Sequence of chain 1.C:
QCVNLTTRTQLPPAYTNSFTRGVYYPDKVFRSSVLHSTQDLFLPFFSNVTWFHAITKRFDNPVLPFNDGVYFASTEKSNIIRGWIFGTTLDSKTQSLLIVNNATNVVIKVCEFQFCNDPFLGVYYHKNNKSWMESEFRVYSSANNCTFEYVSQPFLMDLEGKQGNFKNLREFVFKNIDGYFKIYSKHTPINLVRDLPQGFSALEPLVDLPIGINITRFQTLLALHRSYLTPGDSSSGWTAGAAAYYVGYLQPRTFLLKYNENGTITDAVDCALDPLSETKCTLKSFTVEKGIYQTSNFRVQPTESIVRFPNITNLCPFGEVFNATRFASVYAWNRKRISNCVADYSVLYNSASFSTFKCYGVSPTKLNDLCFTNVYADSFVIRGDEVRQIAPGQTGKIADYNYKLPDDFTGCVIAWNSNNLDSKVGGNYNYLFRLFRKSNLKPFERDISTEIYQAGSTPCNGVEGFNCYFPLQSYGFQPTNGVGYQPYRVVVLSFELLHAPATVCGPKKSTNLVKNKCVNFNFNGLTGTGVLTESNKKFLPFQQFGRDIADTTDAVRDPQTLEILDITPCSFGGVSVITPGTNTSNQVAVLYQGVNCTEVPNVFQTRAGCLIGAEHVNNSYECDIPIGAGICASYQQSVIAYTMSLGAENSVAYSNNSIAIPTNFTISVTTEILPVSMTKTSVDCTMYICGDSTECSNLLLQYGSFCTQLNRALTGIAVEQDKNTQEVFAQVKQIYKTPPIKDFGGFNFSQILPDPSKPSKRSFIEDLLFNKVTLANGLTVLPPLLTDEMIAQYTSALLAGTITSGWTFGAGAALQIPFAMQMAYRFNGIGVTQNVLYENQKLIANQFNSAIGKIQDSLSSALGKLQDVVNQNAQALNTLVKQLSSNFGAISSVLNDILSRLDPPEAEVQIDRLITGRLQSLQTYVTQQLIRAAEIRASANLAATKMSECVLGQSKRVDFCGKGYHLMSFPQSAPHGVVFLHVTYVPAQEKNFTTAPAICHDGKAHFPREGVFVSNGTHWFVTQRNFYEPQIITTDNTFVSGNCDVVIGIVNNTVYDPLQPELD

This small molecule binds to this protein.
Small molecule (SMILES): CC(=O)N[C@@H]1[C@@H](O)[C@H](O)[C@@H](CO)O[C@H]1O

Binding-site contacts:
Ligand atom O5 contacts residue ASN1163 of chain 1.C at 2.4 Å (h-bond).
Ligand atom C4 contacts residue ASN1163 of chain 1.C at 4.2 Å.
Ligand atom C3 contacts residue ASN1163 of chain 1.C at 3.8 Å.
Ligand atom C7 contacts residue ASN1163 of chain 1.C at 3.7 Å.
Ligand atom N2 contacts residue ASN1163 of chain 1.C at 2.9 Å (h-bond).
Ligand atom C1 contacts residue ASN1163 of chain 1.C at 1.4 Å.
Ligand atom C5 contacts residue ASN1163 of chain 1.C at 3.7 Å.
Ligand atom O7 contacts residue ASN1163 of chain 1.C at 4.0 Å.
Ligand atom C2 contacts residue ASN1163 of chain 1.C at 2.5 Å.